Sequence of chain 1.A:
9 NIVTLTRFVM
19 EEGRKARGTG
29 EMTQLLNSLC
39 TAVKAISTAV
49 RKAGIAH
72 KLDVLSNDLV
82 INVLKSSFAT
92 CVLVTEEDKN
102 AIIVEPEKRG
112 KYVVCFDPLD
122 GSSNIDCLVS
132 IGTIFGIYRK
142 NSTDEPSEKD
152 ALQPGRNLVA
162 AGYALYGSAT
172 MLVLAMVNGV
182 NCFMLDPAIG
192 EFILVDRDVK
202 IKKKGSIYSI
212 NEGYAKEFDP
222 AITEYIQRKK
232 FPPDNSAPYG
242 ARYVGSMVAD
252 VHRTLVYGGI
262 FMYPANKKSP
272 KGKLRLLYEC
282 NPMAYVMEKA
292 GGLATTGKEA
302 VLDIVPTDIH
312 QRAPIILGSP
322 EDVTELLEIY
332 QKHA

The protein below binds the small molecule below.
Small molecule (SMILES): O=P(O)(O)OC[C@H]1O[C@](O)(CO)[C@@H](O)[C@@H]1O

Sequence of chain 1.B:
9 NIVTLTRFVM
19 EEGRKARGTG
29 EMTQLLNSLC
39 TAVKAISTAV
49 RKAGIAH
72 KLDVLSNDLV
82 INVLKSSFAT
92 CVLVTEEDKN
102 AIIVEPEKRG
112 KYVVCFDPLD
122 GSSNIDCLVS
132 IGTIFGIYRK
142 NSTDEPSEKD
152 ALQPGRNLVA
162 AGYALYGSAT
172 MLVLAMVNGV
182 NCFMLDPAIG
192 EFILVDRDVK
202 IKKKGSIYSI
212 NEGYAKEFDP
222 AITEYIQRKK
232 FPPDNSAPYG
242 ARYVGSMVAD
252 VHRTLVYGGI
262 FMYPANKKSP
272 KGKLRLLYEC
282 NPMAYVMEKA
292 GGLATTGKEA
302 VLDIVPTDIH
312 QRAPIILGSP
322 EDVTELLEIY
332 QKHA

Binding-site contacts:
Ligand atom O2 contacts residue GLY246 of chain 1.A at 3.5 Å (h-bond).
Ligand atom C4 contacts residue GLY246 of chain 1.A at 3.4 Å.
Ligand atom O1P contacts residue TYR264 of chain 1.A at 2.4 Å (h-bond).
Ligand atom C6 contacts residue GLY246 of chain 1.A at 3.8 Å.
Ligand atom O3 contacts residue MET248 of chain 1.A at 2.7 Å (h-bond).
Ligand atom C1 contacts residue ASP121 of chain 1.A at 3.9 Å.
Ligand atom P contacts residue TYR244 of chain 1.A at 3.9 Å.
Ligand atom O6 contacts residue LYS274 of chain 1.A at 3.1 Å (salt-bridge).
Ligand atom O2P contacts residue TYR244 of chain 1.A at 2.6 Å (h-bond).
Ligand atom O2 contacts residue SER124 of chain 1.A at 3.9 Å.
Ligand atom O2P contacts residue ASN212 of chain 1.A at 2.8 Å (h-bond).
Ligand atom C2 contacts residue LYS274 of chain 1.A at 4.0 Å.
Ligand atom O2P contacts residue TYR264 of chain 1.A at 3.9 Å.
Ligand atom O4 contacts residue SER247 of chain 1.A at 3.9 Å.
Ligand atom O1 contacts residue MN1 of chain 1.D at 3.9 Å.
Ligand atom O6 contacts residue TYR264 of chain 1.A at 3.5 Å.
Ligand atom O1 contacts residue LEU275 of chain 1.A at 3.6 Å.
Ligand atom C3 contacts residue LEU275 of chain 1.A at 4.0 Å (hydrophobic).
Ligand atom O1 contacts residue GLU280 of chain 1.A at 3.2 Å (salt-bridge).
Ligand atom O3 contacts residue SER247 of chain 1.A at 3.4 Å.
Ligand atom O4 contacts residue MET248 of chain 1.A at 3.2 Å (h-bond).
Ligand atom O3 contacts residue ASP121 of chain 1.A at 2.8 Å (salt-bridge).
Ligand atom O2 contacts residue GLY122 of chain 1.A at 3.6 Å.
Ligand atom O2P contacts residue ARG243 of chain 1.B at 3.7 Å.
Ligand atom C3 contacts residue MET248 of chain 1.A at 3.6 Å (hydrophobic).
Ligand atom C5 contacts residue LYS274 of chain 1.A at 3.9 Å.
Ligand atom C6 contacts residue TYR244 of chain 1.A at 3.6 Å (hydrophobic).
Ligand atom O3P contacts residue ARG243 of chain 1.B at 2.9 Å (salt-bridge).
Ligand atom C4 contacts residue MET248 of chain 1.A at 3.6 Å (hydrophobic).
Ligand atom P contacts residue TYR264 of chain 1.A at 3.7 Å.
Ligand atom O3P contacts residue TYR215 of chain 1.A at 3.8 Å.
Ligand atom O3 contacts residue GLY122 of chain 1.A at 4.0 Å.
Ligand atom O5 contacts residue LYS274 of chain 1.A at 2.9 Å (salt-bridge).
Ligand atom O3P contacts residue ASN212 of chain 1.A at 3.8 Å.
Ligand atom O1P contacts residue TYR215 of chain 1.A at 2.5 Å (h-bond).
Ligand atom P contacts residue ASN212 of chain 1.A at 3.7 Å.
Ligand atom P contacts residue TYR215 of chain 1.A at 3.6 Å.
Ligand atom O3 contacts residue GLY246 of chain 1.A at 4.0 Å.
Ligand atom O1P contacts residue ASN212 of chain 1.A at 4.0 Å.
Ligand atom C3 contacts residue ASP121 of chain 1.A at 3.7 Å.